The protein below binds the small molecule below.
Small molecule (SMILES): CC(=O)N[C@H]1[C@H](O[C@H]2[C@H](O)[C@@H](NC(C)=O)CO[C@@H]2CO)O[C@H](CO)[C@@H](O)[C@@H]1O

Binding-site contacts:
Ligand atom O5 contacts residue ASN717 of chain 1.A at 2.4 Å (h-bond).
Ligand atom C1 contacts residue ASN717 of chain 1.A at 1.4 Å.
Ligand atom C5 contacts residue LEU922 of chain 1.A at 4.3 Å (hydrophobic).
Ligand atom N2 contacts residue ASN717 of chain 1.A at 2.3 Å (h-bond).
Ligand atom C5 contacts residue ASN717 of chain 1.A at 3.7 Å.
Ligand atom C1 contacts residue LEU922 of chain 1.A at 4.3 Å (hydrophobic).
Ligand atom O5 contacts residue GLN926 of chain 1.A at 4.3 Å.
Ligand atom C7 contacts residue LEU922 of chain 1.A at 4.0 Å (hydrophobic).
Ligand atom C6 contacts residue GLN926 of chain 1.A at 3.3 Å.
Ligand atom C3 contacts residue LEU922 of chain 1.A at 4.2 Å (hydrophobic).
Ligand atom O5 contacts residue GLN1071 of chain 1.A at 4.2 Å.
Ligand atom C2 contacts residue ASN717 of chain 1.A at 2.5 Å.
Ligand atom O4 contacts residue LEU922 of chain 1.A at 4.1 Å.
Ligand atom C7 contacts residue ASN717 of chain 1.A at 3.0 Å.
Ligand atom C1 contacts residue GLN1071 of chain 1.A at 4.2 Å.
Ligand atom O5 contacts residue PHE718 of chain 1.A at 4.3 Å.
Ligand atom C8 contacts residue LEU922 of chain 1.A at 4.3 Å (hydrophobic).
Ligand atom O6 contacts residue GLN926 of chain 1.A at 2.4 Å (h-bond).
Ligand atom C3 contacts residue ASN717 of chain 1.A at 3.8 Å.
Ligand atom O7 contacts residue GLN1071 of chain 1.A at 4.5 Å.
Ligand atom C5 contacts residue GLN926 of chain 1.A at 3.7 Å.
Ligand atom C8 contacts residue ASN717 of chain 1.A at 3.3 Å.
Ligand atom O6 contacts residue THR719 of chain 1.A at 3.7 Å.
Ligand atom C2 contacts residue GLN1071 of chain 1.A at 4.3 Å.
Ligand atom C1 contacts residue PHE718 of chain 1.A at 4.3 Å (hydrophobic).
Ligand atom C4 contacts residue ASN717 of chain 1.A at 4.2 Å.
Ligand atom O7 contacts residue ASN717 of chain 1.A at 3.9 Å.
Ligand atom O7 contacts residue LEU922 of chain 1.A at 3.9 Å.
Ligand atom O6 contacts residue PHE718 of chain 1.A at 4.5 Å.

Sequence of chain 1.A:
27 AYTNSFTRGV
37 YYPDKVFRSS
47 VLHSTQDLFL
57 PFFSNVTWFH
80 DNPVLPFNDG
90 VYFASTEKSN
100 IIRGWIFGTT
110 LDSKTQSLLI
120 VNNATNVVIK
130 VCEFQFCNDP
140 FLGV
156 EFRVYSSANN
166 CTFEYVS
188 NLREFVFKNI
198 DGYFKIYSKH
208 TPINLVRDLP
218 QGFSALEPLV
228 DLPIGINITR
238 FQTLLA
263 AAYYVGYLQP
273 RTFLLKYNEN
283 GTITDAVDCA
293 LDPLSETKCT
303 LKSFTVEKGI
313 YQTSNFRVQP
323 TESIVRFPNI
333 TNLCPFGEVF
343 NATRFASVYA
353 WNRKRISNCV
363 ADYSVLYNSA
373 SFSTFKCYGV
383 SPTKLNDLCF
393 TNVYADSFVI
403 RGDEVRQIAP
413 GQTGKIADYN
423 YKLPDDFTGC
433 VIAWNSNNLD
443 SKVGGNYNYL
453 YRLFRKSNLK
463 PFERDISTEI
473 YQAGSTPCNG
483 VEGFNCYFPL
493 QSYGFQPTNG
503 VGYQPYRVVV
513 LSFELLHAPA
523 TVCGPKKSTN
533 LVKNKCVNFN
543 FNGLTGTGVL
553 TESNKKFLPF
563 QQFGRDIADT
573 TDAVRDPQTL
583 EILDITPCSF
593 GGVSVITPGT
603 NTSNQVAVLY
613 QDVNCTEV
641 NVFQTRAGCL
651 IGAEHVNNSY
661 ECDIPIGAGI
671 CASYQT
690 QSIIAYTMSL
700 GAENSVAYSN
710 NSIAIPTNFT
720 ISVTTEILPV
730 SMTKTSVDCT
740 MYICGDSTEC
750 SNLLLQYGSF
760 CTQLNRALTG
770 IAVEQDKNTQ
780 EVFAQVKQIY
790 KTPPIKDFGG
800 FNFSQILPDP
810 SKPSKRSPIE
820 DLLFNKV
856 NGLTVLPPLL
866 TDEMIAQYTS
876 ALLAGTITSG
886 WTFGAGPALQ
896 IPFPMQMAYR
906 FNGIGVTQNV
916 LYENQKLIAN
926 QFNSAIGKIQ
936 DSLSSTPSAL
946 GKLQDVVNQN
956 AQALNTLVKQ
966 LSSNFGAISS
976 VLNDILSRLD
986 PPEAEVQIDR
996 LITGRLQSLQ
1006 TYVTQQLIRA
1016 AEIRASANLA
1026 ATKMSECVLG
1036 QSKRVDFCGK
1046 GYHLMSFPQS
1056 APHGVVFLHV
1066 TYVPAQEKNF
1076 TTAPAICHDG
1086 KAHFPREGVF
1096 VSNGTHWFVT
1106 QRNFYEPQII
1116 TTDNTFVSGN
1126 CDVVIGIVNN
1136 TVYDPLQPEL